Binding-site contacts:
Ligand atom O contacts residue SER290 of chain 1.A at 3.7 Å.
Ligand atom CZ3 contacts residue THR244 of chain 1.A at 3.8 Å.
Ligand atom CG contacts residue VAL291 of chain 1.A at 3.7 Å (hydrophobic).
Ligand atom OAA contacts residue PHE390 of chain 1.A at 3.4 Å.
Ligand atom CAN contacts residue SER287 of chain 1.A at 3.3 Å.
Ligand atom CZ3 contacts residue HEM1 of chain 1.C at 3.6 Å.
Ligand atom C contacts residue UYM1 of chain 1.E at 3.4 Å.
Ligand atom CD1 contacts residue VAL291 of chain 1.A at 3.5 Å (hydrophobic).
Ligand atom CAI contacts residue PHE390 of chain 1.A at 3.7 Å (hydrophobic).
Ligand atom NE1 contacts residue SER287 of chain 1.A at 3.2 Å.
Ligand atom CAI contacts residue GLN75 of chain 1.A at 3.7 Å.
Ligand atom CZ2 contacts residue HEM1 of chain 1.C at 3.6 Å.
Ligand atom O contacts residue LYS292 of chain 1.A at 3.0 Å (salt-bridge).
Ligand atom CH2 contacts residue PHE391 of chain 1.A at 3.6 Å (hydrophobic).
Ligand atom N contacts residue SER287 of chain 1.A at 3.2 Å (h-bond).
Ligand atom CA contacts residue UYM1 of chain 1.E at 3.7 Å.
Ligand atom CAH contacts residue GLU76 of chain 1.A at 3.3 Å.
Ligand atom OAA contacts residue SER287 of chain 1.A at 2.7 Å (h-bond).
Ligand atom CB contacts residue SER290 of chain 1.A at 3.8 Å.
Ligand atom CAJ contacts residue GLU76 of chain 1.A at 3.7 Å.
Ligand atom CH2 contacts residue THR244 of chain 1.A at 3.7 Å.
Ligand atom O contacts residue UYM1 of chain 1.E at 3.6 Å.
Ligand atom CAH contacts residue PHE390 of chain 1.A at 3.8 Å (hydrophobic).
Ligand atom CZ2 contacts residue PHE391 of chain 1.A at 3.7 Å (hydrophobic).
Ligand atom CE2 contacts residue PHE391 of chain 1.A at 3.7 Å (hydrophobic).
Ligand atom CB contacts residue VAL291 of chain 1.A at 3.7 Å (hydrophobic).
Ligand atom CE3 contacts residue PHE391 of chain 1.A at 3.5 Å (hydrophobic).
Ligand atom NAU contacts residue UYM1 of chain 1.E at 3.7 Å.
Ligand atom OAA contacts residue GLY289 of chain 1.A at 3.8 Å.
Ligand atom NE1 contacts residue LEU316 of chain 1.A at 3.4 Å.
Ligand atom CH2 contacts residue HEM1 of chain 1.C at 3.1 Å.
Ligand atom CZ3 contacts residue PHE391 of chain 1.A at 3.5 Å (hydrophobic).
Ligand atom CAJ contacts residue GLN75 of chain 1.A at 3.8 Å.
Ligand atom CAJ contacts residue LYS292 of chain 1.A at 3.5 Å.
Ligand atom CAH contacts residue GLN75 of chain 1.A at 3.7 Å.
Ligand atom CD2 contacts residue PHE391 of chain 1.A at 3.6 Å (hydrophobic).
Ligand atom CE3 contacts residue UYM1 of chain 1.E at 3.8 Å.
Ligand atom C contacts residue SER290 of chain 1.A at 3.7 Å.
Ligand atom CD1 contacts residue SER287 of chain 1.A at 3.5 Å.
Ligand atom CAT contacts residue PHE390 of chain 1.A at 3.7 Å (hydrophobic).

Sequence of chain 1.A:
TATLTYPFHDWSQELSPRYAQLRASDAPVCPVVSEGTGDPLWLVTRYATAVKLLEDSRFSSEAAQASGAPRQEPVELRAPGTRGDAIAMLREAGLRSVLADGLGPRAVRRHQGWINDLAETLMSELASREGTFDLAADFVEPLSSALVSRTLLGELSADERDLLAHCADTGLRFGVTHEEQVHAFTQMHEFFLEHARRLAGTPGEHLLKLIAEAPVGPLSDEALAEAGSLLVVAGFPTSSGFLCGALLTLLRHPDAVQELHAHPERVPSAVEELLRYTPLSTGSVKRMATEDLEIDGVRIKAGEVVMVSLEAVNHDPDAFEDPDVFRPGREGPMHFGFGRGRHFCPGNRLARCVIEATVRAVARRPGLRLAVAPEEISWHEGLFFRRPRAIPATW

A small-molecule ligand and the protein it binds are described below.
Small molecule (SMILES): O=C1N[C@@H](Cc2c[nH]c3ccccc23)C(=O)N2CCC[C@@H]12